Sequence of chain 1.D:
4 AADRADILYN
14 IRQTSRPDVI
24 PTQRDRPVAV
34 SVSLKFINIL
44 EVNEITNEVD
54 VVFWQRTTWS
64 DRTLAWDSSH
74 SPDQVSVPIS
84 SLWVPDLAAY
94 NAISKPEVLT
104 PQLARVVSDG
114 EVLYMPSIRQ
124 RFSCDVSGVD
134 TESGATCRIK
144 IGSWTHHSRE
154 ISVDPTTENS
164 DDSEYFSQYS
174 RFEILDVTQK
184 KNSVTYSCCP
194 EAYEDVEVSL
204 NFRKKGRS

Sequence of chain 1.E:
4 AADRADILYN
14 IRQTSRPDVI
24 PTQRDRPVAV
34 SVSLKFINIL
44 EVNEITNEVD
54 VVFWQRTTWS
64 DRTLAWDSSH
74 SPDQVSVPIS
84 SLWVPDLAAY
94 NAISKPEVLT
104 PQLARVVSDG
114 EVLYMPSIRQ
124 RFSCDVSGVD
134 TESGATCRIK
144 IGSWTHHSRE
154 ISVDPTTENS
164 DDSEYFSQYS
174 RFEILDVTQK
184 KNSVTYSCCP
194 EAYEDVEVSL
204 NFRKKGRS

The small molecule below binds the protein below.
Small molecule (SMILES): O=[N+]([O-])/N=C1\NCCN1Cc1ccc(Cl)nc1

Binding-site contacts:
Ligand atom N15 contacts residue TYR189 of chain 1.D at 3.8 Å.
Ligand atom O17 contacts residue MET118 of chain 1.E at 3.5 Å.
Ligand atom N11 contacts residue TRP57 of chain 1.E at 3.5 Å.
Ligand atom N14 contacts residue TYR189 of chain 1.D at 3.8 Å.
Ligand atom N15 contacts residue MET118 of chain 1.E at 3.2 Å.
Ligand atom CL7 contacts residue LEU106 of chain 1.E at 3.8 Å.
Ligand atom O17 contacts residue TYR189 of chain 1.D at 3.7 Å.
Ligand atom CL7 contacts residue LEU116 of chain 1.E at 2.8 Å.
Ligand atom CL7 contacts residue TYR117 of chain 1.E at 3.8 Å.
Ligand atom C4 contacts residue TRP147 of chain 1.D at 3.4 Å (hydrophobic).
Ligand atom O16 contacts residue CYS191 of chain 1.D at 3.1 Å (h-bond).
Ligand atom C3 contacts residue TRP147 of chain 1.D at 3.1 Å (hydrophobic).
Ligand atom CL7 contacts residue ARG108 of chain 1.E at 3.4 Å.
Ligand atom CL7 contacts residue ALA107 of chain 1.E at 3.9 Å.
Ligand atom C10 contacts residue MET118 of chain 1.E at 3.5 Å (hydrophobic).
Ligand atom C12 contacts residue TRP57 of chain 1.E at 3.5 Å (hydrophobic).
Ligand atom N2 contacts residue MET118 of chain 1.E at 3.9 Å.
Ligand atom C6 contacts residue LEU116 of chain 1.E at 3.5 Å (hydrophobic).
Ligand atom C10 contacts residue TYR189 of chain 1.D at 3.6 Å (hydrophobic).
Ligand atom N11 contacts residue TYR189 of chain 1.D at 3.3 Å.
Ligand atom C8 contacts residue TYR196 of chain 1.D at 3.7 Å (hydrophobic).
Ligand atom O16 contacts residue CYS192 of chain 1.D at 3.5 Å (h-bond).
Ligand atom C5 contacts residue TYR196 of chain 1.D at 3.6 Å (hydrophobic).
Ligand atom N11 contacts residue MET118 of chain 1.E at 3.4 Å (h-bond).
Ligand atom C12 contacts residue TRP147 of chain 1.D at 3.9 Å (hydrophobic).
Ligand atom N15 contacts residue CYS191 of chain 1.D at 4.0 Å.
Ligand atom N2 contacts residue TRP147 of chain 1.D at 3.7 Å.
Ligand atom C6 contacts residue ARG108 of chain 1.E at 4.1 Å.
Ligand atom C3 contacts residue THR148 of chain 1.D at 4.1 Å.
Ligand atom N2 contacts residue THR148 of chain 1.D at 3.5 Å.
Ligand atom C8 contacts residue TRP147 of chain 1.D at 3.4 Å (hydrophobic).
Ligand atom C12 contacts residue TYR189 of chain 1.D at 3.4 Å (hydrophobic).
Ligand atom O16 contacts residue MET118 of chain 1.E at 3.5 Å.
Ligand atom N9 contacts residue TYR189 of chain 1.D at 3.8 Å.
Ligand atom C13 contacts residue TRP147 of chain 1.D at 3.8 Å (hydrophobic).
Ligand atom O16 contacts residue ARG59 of chain 1.E at 3.8 Å.
Ligand atom CL7 contacts residue MET118 of chain 1.E at 3.8 Å.
Ligand atom C13 contacts residue TYR189 of chain 1.D at 3.4 Å (hydrophobic).
Ligand atom C1 contacts residue THR148 of chain 1.D at 3.9 Å.
Ligand atom N14 contacts residue MET118 of chain 1.E at 3.4 Å.